Sequence of chain 1.AA:
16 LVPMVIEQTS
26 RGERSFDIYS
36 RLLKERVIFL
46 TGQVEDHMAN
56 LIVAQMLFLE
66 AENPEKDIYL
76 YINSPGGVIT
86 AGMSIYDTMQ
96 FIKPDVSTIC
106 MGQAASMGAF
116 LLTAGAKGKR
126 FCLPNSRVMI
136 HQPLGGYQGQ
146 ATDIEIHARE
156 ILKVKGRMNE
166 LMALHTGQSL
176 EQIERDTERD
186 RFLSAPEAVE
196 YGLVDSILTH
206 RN

This protein binds this small molecule.
Small molecule (SMILES): C/C=C/C=C/C=C/C(=O)N[C@@H](Cc1ccccc1)C(=O)N[C@H]1COC(=O)[C@@H]2C[C@@H](C)CN2C(=O)[C@H](C)NC(=O)[C@H](C)N(C)C(=O)[C@@H]2CCCN2C1=O

Binding-site contacts:
Ligand atom CE2 contacts residue LEU62 of chain 1.AA at 3.7 Å (hydrophobic).
Ligand atom CE1 contacts residue THR93 of chain 1.AA at 3.7 Å.
Ligand atom CD contacts residue TYR76 of chain 1.Z at 3.2 Å (hydrophobic).
Ligand atom CA contacts residue TYR74 of chain 1.Z at 3.2 Å (hydrophobic).
Ligand atom C6 contacts residue GLU40 of chain 1.Z at 3.7 Å.
Ligand atom C contacts residue TYR74 of chain 1.Z at 3.2 Å (hydrophobic).
Ligand atom CD2 contacts residue TYR76 of chain 1.Z at 3.6 Å (hydrophobic).
Ligand atom C2 contacts residue TYR76 of chain 1.Z at 3.7 Å (hydrophobic).
Ligand atom C8 contacts residue ARG36 of chain 1.Z at 3.3 Å.
Ligand atom C5 contacts residue LEU62 of chain 1.AA at 3.9 Å (hydrophobic).
Ligand atom CA contacts residue TYR74 of chain 1.Z at 3.7 Å (hydrophobic).
Ligand atom O11 contacts residue LEU62 of chain 1.AA at 3.7 Å.
Ligand atom CE contacts residue GLU40 of chain 1.Z at 3.5 Å.
Ligand atom C1 contacts residue LEU62 of chain 1.AA at 3.8 Å (hydrophobic).
Ligand atom C contacts residue TYR76 of chain 1.Z at 3.7 Å (hydrophobic).
Ligand atom CB contacts residue TYR74 of chain 1.Z at 3.5 Å (hydrophobic).
Ligand atom N contacts residue TYR76 of chain 1.Z at 2.8 Å (h-bond).
Ligand atom CA contacts residue PHE96 of chain 1.AA at 3.8 Å (hydrophobic).
Ligand atom C2 contacts residue LEU62 of chain 1.AA at 3.6 Å (hydrophobic).
Ligand atom CD1 contacts residue PHE96 of chain 1.AA at 3.7 Å (hydrophobic).
Ligand atom O contacts residue PHE96 of chain 1.AA at 3.9 Å.
Ligand atom N contacts residue PHE96 of chain 1.AA at 3.6 Å.
Ligand atom N contacts residue TYR76 of chain 1.Z at 3.8 Å.
Ligand atom O contacts residue PHE96 of chain 1.AA at 3.9 Å.
Ligand atom C7 contacts residue ALA66 of chain 1.AA at 3.9 Å (hydrophobic).
Ligand atom C8 contacts residue GLU40 of chain 1.Z at 3.6 Å.
Ligand atom C contacts residue PHE96 of chain 1.AA at 3.5 Å (hydrophobic).
Ligand atom C6 contacts residue LEU37 of chain 1.Z at 3.8 Å (hydrophobic).
Ligand atom N contacts residue TYR74 of chain 1.Z at 3.6 Å.
Ligand atom C1 contacts residue TYR76 of chain 1.Z at 3.4 Å (hydrophobic).
Ligand atom CE2 contacts residue MET106 of chain 1.Z at 3.7 Å (hydrophobic).
Ligand atom CB contacts residue LEU203 of chain 1.Z at 3.9 Å (hydrophobic).
Ligand atom CE contacts residue VAL42 of chain 1.Z at 3.7 Å (hydrophobic).
Ligand atom C5 contacts residue ALA66 of chain 1.AA at 3.6 Å (hydrophobic).
Ligand atom O contacts residue TYR74 of chain 1.Z at 3.4 Å.
Ligand atom CE2 contacts residue TYR76 of chain 1.Z at 3.9 Å (hydrophobic).
Ligand atom O contacts residue TYR76 of chain 1.Z at 2.7 Å (h-bond).
Ligand atom CB contacts residue ILE104 of chain 1.Z at 3.5 Å (hydrophobic).
Ligand atom CB contacts residue PHE126 of chain 1.Z at 3.8 Å (hydrophobic).
Ligand atom CZ contacts residue THR93 of chain 1.AA at 3.5 Å.

Sequence of chain 1.Z:
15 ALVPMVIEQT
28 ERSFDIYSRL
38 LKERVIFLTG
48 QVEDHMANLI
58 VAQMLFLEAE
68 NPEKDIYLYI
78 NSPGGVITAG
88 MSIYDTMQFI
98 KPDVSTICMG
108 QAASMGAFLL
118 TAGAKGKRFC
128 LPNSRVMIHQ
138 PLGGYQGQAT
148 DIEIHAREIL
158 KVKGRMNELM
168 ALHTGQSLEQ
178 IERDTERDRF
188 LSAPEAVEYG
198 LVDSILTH